This small molecule binds to this protein.
Small molecule (SMILES): NS(=O)(=O)c1c(F)c(F)c(S(=O)(=O)CCO)c(NCc2ccccc2)c1F

Binding-site contacts:
Ligand atom C3 contacts residue THR199 of chain 1.A at 3.3 Å.
Ligand atom F12 contacts residue THR199 of chain 1.A at 3.2 Å.
Ligand atom N10 contacts residue THR198 of chain 1.A at 2.8 Å (h-bond).
Ligand atom C18 contacts residue ALA130 of chain 1.A at 3.7 Å (hydrophobic).
Ligand atom O22 contacts residue LYS67 of chain 1.A at 3.3 Å (salt-bridge).
Ligand atom N10 contacts residue HIS96 of chain 1.A at 3.4 Å (h-bond).
Ligand atom F27 contacts residue VAL121 of chain 1.A at 3.7 Å.
Ligand atom O23 contacts residue LYS67 of chain 1.A at 3.5 Å.
Ligand atom C4 contacts residue ZN1 of chain 1.B at 3.6 Å.
Ligand atom F12 contacts residue ZN1 of chain 1.B at 3.0 Å.
Ligand atom F12 contacts residue THR198 of chain 1.A at 3.8 Å.
Ligand atom O25 contacts residue PRO201 of chain 1.A at 3.7 Å.
Ligand atom C17 contacts residue ALA130 of chain 1.A at 3.7 Å (hydrophobic).
Ligand atom F12 contacts residue HIS94 of chain 1.A at 3.2 Å.
Ligand atom F27 contacts residue LEU197 of chain 1.A at 3.3 Å.
Ligand atom O9 contacts residue VAL142 of chain 1.A at 3.8 Å.
Ligand atom C14 contacts residue LEU197 of chain 1.A at 3.7 Å (hydrophobic).
Ligand atom O9 contacts residue HIS94 of chain 1.A at 3.2 Å.
Ligand atom S7 contacts residue HIS94 of chain 1.A at 3.7 Å.
Ligand atom C4 contacts residue HIS94 of chain 1.A at 3.4 Å.
Ligand atom C2 contacts residue THR199 of chain 1.A at 3.2 Å.
Ligand atom C24 contacts residue PRO200 of chain 1.A at 3.6 Å (hydrophobic).
Ligand atom N26 contacts residue GLN92 of chain 1.A at 3.7 Å.
Ligand atom N10 contacts residue HIS94 of chain 1.A at 3.3 Å (h-bond).
Ligand atom O25 contacts residue THR199 of chain 1.A at 2.8 Å (h-bond).
Ligand atom S7 contacts residue ZN1 of chain 1.B at 3.0 Å.
Ligand atom O8 contacts residue THR198 of chain 1.A at 2.9 Å (h-bond).
Ligand atom N10 contacts residue HIS119 of chain 1.A at 3.2 Å (h-bond).
Ligand atom O9 contacts residue ZN1 of chain 1.B at 3.2 Å.
Ligand atom C19 contacts residue SER134 of chain 1.A at 3.7 Å.
Ligand atom C3 contacts residue HIS94 of chain 1.A at 3.5 Å.
Ligand atom O23 contacts residue ASN62 of chain 1.A at 3.2 Å (h-bond).
Ligand atom O9 contacts residue VAL121 of chain 1.A at 3.7 Å.
Ligand atom F12 contacts residue HIS96 of chain 1.A at 3.4 Å.
Ligand atom O8 contacts residue LEU197 of chain 1.A at 3.2 Å.
Ligand atom O25 contacts residue PRO200 of chain 1.A at 2.8 Å (h-bond).
Ligand atom N10 contacts residue ZN1 of chain 1.B at 1.9 Å.
Ligand atom F13 contacts residue THR199 of chain 1.A at 3.3 Å.
Ligand atom C3 contacts residue ZN1 of chain 1.B at 3.6 Å.
Ligand atom O22 contacts residue GLN92 of chain 1.A at 3.6 Å.

Sequence of chain 1.A:
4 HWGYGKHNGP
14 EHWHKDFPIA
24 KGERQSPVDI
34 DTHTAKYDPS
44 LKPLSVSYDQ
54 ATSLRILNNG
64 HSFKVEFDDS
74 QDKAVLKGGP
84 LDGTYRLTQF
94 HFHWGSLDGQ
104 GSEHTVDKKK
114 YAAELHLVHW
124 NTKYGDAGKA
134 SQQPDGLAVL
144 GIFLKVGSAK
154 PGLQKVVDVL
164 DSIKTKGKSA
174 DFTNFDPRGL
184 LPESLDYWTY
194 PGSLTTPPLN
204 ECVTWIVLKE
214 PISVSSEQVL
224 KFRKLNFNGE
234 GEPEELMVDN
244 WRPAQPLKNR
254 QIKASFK